The protein below binds the small molecule below.
Small molecule (SMILES): CC(O)(c1ccccc1)c1ccccc1

Sequence of chain 1.A:
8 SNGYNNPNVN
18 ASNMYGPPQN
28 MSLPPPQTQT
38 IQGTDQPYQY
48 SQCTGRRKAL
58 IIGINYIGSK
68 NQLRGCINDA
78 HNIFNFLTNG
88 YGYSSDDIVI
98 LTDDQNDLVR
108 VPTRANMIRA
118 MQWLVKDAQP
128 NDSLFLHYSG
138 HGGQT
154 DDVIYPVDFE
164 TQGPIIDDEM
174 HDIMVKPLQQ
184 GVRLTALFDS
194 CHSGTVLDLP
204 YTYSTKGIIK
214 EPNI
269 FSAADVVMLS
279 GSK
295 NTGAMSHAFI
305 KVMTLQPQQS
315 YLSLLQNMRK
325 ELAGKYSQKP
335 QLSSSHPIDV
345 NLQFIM

Binding-site contacts:
Ligand atom C6 contacts residue VAL108 of chain 1.A at 4.0 Å (hydrophobic).
Ligand atom C13 contacts residue ASP104 of chain 1.A at 4.3 Å.
Ligand atom C7 contacts residue ASP100 of chain 1.A at 4.3 Å.
Ligand atom C14 contacts residue ASP101 of chain 1.A at 4.2 Å.
Ligand atom C12 contacts residue ASN103 of chain 1.A at 3.5 Å.
Ligand atom C11 contacts residue LEU105 of chain 1.A at 4.5 Å (hydrophobic).
Ligand atom C4 contacts residue VAL108 of chain 1.A at 3.8 Å (hydrophobic).
Ligand atom C1 contacts residue VAL108 of chain 1.A at 4.0 Å (hydrophobic).
Ligand atom C7 contacts residue VAL108 of chain 1.A at 4.0 Å (hydrophobic).
Ligand atom O15 contacts residue GLN102 of chain 1.A at 4.2 Å.
Ligand atom C3 contacts residue VAL160 of chain 1.A at 4.1 Å (hydrophobic).
Ligand atom C2 contacts residue ASP100 of chain 1.A at 4.5 Å.
Ligand atom C13 contacts residue LEU105 of chain 1.A at 4.2 Å (hydrophobic).
Ligand atom C2 contacts residue VAL160 of chain 1.A at 4.1 Å (hydrophobic).
Ligand atom C12 contacts residue ASP104 of chain 1.A at 4.0 Å.
Ligand atom C7 contacts residue GLN102 of chain 1.A at 3.9 Å.
Ligand atom C12 contacts residue LEU105 of chain 1.A at 3.5 Å (hydrophobic).
Ligand atom C14 contacts residue ASP100 of chain 1.A at 3.5 Å.
Ligand atom C14 contacts residue VAL108 of chain 1.A at 3.5 Å (hydrophobic).
Ligand atom C5 contacts residue VAL108 of chain 1.A at 3.9 Å (hydrophobic).
Ligand atom C8 contacts residue GLN102 of chain 1.A at 3.8 Å.
Ligand atom C2 contacts residue VAL108 of chain 1.A at 4.0 Å (hydrophobic).
Ligand atom C12 contacts residue GLN102 of chain 1.A at 4.1 Å.
Ligand atom C3 contacts residue VAL108 of chain 1.A at 3.9 Å (hydrophobic).
Ligand atom O15 contacts residue ASP100 of chain 1.A at 4.0 Å.
Ligand atom C13 contacts residue GLN102 of chain 1.A at 3.3 Å.
Ligand atom C5 contacts residue LEU105 of chain 1.A at 4.3 Å (hydrophobic).
Ligand atom C8 contacts residue VAL108 of chain 1.A at 4.0 Å (hydrophobic).
Ligand atom C13 contacts residue VAL108 of chain 1.A at 3.5 Å (hydrophobic).
Ligand atom C1 contacts residue ASP100 of chain 1.A at 3.9 Å.
Ligand atom C14 contacts residue GLN102 of chain 1.A at 2.9 Å.
Ligand atom C12 contacts residue VAL108 of chain 1.A at 4.3 Å (hydrophobic).
Ligand atom C11 contacts residue ASN103 of chain 1.A at 4.1 Å.
Ligand atom C13 contacts residue ASN103 of chain 1.A at 4.1 Å.